Sequence of chain 5.A:
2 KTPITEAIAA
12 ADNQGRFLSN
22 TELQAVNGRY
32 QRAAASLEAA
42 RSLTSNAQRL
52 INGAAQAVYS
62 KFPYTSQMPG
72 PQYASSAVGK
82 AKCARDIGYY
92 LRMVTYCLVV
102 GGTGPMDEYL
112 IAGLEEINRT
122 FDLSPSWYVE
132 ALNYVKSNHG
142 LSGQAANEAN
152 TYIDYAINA

Sequence of chain 2.A:
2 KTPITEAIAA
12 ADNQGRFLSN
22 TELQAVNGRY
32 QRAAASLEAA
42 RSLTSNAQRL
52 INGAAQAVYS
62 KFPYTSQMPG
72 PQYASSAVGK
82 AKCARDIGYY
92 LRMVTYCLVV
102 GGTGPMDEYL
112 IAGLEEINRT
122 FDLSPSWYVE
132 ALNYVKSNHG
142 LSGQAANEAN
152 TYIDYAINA

Sequence of chain 5.B:
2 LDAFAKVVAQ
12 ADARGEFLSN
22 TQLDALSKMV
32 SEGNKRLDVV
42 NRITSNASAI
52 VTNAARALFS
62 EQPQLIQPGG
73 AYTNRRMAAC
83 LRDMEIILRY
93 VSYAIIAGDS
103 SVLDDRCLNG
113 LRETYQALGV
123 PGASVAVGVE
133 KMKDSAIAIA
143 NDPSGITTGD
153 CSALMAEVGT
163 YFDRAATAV

Binding-site contacts:
Ligand atom O2A contacts residue THR149 of chain 5.B at 2.7 Å (h-bond).
Ligand atom O1A contacts residue GLN145 of chain 5.A at 3.0 Å (h-bond).
Ligand atom NC contacts residue THR149 of chain 5.B at 2.8 Å (h-bond).
Ligand atom C4A contacts residue ASN35 of chain 5.B at 3.6 Å.
Ligand atom CBC contacts residue CYS153 of chain 5.B at 3.1 Å (hydrophobic).
Ligand atom CGA contacts residue THR149 of chain 5.B at 3.4 Å.
Ligand atom OC contacts residue THR150 of chain 5.B at 3.5 Å.
Ligand atom C2D contacts residue THR149 of chain 5.B at 3.4 Å.
Ligand atom CHB contacts residue ASP39 of chain 5.B at 3.4 Å.
Ligand atom CMA contacts residue ASN35 of chain 5.B at 3.6 Å.
Ligand atom ND contacts residue ASP39 of chain 5.B at 2.7 Å (salt-bridge).
Ligand atom C3A contacts residue ASN35 of chain 5.B at 3.4 Å.
Ligand atom C1D contacts residue ASP39 of chain 5.B at 3.6 Å.
Ligand atom C3A contacts residue GLN145 of chain 5.A at 3.5 Å.
Ligand atom CAC contacts residue CYS153 of chain 5.B at 2.8 Å (hydrophobic).
Ligand atom NA contacts residue ASP39 of chain 5.B at 2.7 Å (salt-bridge).
Ligand atom CHD contacts residue ILE148 of chain 5.B at 3.5 Å (hydrophobic).
Ligand atom CAC contacts residue ALA142 of chain 5.B at 3.2 Å (hydrophobic).
Ligand atom CBB contacts residue GLN25 of chain 2.A at 3.5 Å.
Ligand atom OB contacts residue ASN28 of chain 2.A at 2.9 Å (h-bond).
Ligand atom CMD contacts residue GLY151 of chain 5.B at 3.3 Å.
Ligand atom CMA contacts residue GLN145 of chain 5.A at 3.6 Å.
Ligand atom CHD contacts residue CYS153 of chain 5.B at 3.5 Å (hydrophobic).
Ligand atom C1C contacts residue THR149 of chain 5.B at 3.5 Å.
Ligand atom CBB contacts residue LEU24 of chain 2.A at 2.8 Å (hydrophobic).
Ligand atom NB contacts residue ASN35 of chain 5.B at 2.9 Å (h-bond).
Ligand atom O1A contacts residue THR149 of chain 5.B at 3.4 Å (h-bond).
Ligand atom C3C contacts residue CYS153 of chain 5.B at 2.8 Å (hydrophobic).
Ligand atom C2C contacts residue CYS153 of chain 5.B at 3.5 Å (hydrophobic).
Ligand atom CMC contacts residue ASN143 of chain 5.B at 3.2 Å.
Ligand atom C4C contacts residue CYS153 of chain 5.B at 3.1 Å (hydrophobic).
Ligand atom C4A contacts residue GLN145 of chain 5.A at 3.6 Å.
Ligand atom OC contacts residue GLY151 of chain 5.B at 3.2 Å (h-bond).
Ligand atom CBC contacts residue VAL40 of chain 5.B at 3.6 Å (hydrophobic).
Ligand atom CMB contacts residue ASN148 of chain 5.A at 3.4 Å.
Ligand atom CMD contacts residue THR149 of chain 5.B at 3.5 Å.
Ligand atom OC contacts residue THR149 of chain 5.B at 3.5 Å (h-bond).
Ligand atom NA contacts residue ASN35 of chain 5.B at 3.6 Å.
Ligand atom C1C contacts residue GLY151 of chain 5.B at 3.6 Å.
Ligand atom C4C contacts residue ILE148 of chain 5.B at 3.6 Å (hydrophobic).

A protein and the small-molecule ligand that binds it are described below.
Small molecule (SMILES): C=CC1=C(C)/C(=C/c2[nH]c(/C=C3\N=C(/C=C4\NC(=O)C(C)=C4C=C)C(C)=C3CCC(=O)O)c(CCC(=O)O)c2C)NC1=O